Binding-site contacts:
Ligand atom O2B contacts residue GLY33 of chain 1.F at 4.1 Å.
Ligand atom O1D contacts residue GLU83 of chain 1.F at 3.2 Å (salt-bridge).
Ligand atom C2 contacts residue PHE377 of chain 1.F at 4.1 Å (hydrophobic).
Ligand atom C2 contacts residue ASN305 of chain 1.F at 4.1 Å.
Ligand atom C6 contacts residue TYR376 of chain 1.F at 4.0 Å (hydrophobic).
Ligand atom C4' contacts residue GLY306 of chain 1.F at 3.6 Å.
Ligand atom O3A contacts residue ALA34 of chain 1.F at 3.9 Å.
Ligand atom C2 contacts residue GLY35 of chain 1.F at 3.9 Å.
Ligand atom C5 contacts residue GLY35 of chain 1.F at 3.9 Å.
Ligand atom C4D contacts residue GLU83 of chain 1.F at 3.2 Å.
Ligand atom N6 contacts residue GLY35 of chain 1.F at 3.9 Å.
Ligand atom O2B contacts residue ALA34 of chain 1.F at 3.2 Å (h-bond).
Ligand atom N1 contacts residue GLY35 of chain 1.F at 3.6 Å (h-bond).
Ligand atom O2D contacts residue GLU83 of chain 1.F at 3.0 Å (salt-bridge).
Ligand atom C2D contacts residue GLU83 of chain 1.F at 3.3 Å.
Ligand atom O3D contacts residue GLU83 of chain 1.F at 2.7 Å (salt-bridge).
Ligand atom O3D contacts residue GLY310 of chain 1.F at 4.1 Å.
Ligand atom C5D contacts residue MET45 of chain 1.F at 4.1 Å (hydrophobic).
Ligand atom O3A contacts residue GLY306 of chain 1.F at 4.1 Å.
Ligand atom O4' contacts residue GLY306 of chain 1.F at 3.5 Å (h-bond).
Ligand atom O2' contacts residue GLU335 of chain 1.F at 4.1 Å.
Ligand atom N1 contacts residue PHE377 of chain 1.F at 3.8 Å.
Ligand atom O2D contacts residue LYS275 of chain 1.F at 4.1 Å.
Ligand atom N1 contacts residue TYR376 of chain 1.F at 3.8 Å.
Ligand atom O1B contacts residue GLY308 of chain 1.F at 3.2 Å (h-bond).
Ligand atom C4 contacts residue GLY35 of chain 1.F at 4.0 Å.
Ligand atom C2 contacts residue TYR376 of chain 1.F at 4.1 Å (hydrophobic).
Ligand atom O4' contacts residue GLY35 of chain 1.F at 3.9 Å.
Ligand atom O4D contacts residue GLU83 of chain 1.F at 2.7 Å (salt-bridge).
Ligand atom O1B contacts residue PHE307 of chain 1.F at 4.0 Å.
Ligand atom O2A contacts residue THR44 of chain 1.F at 3.8 Å.
Ligand atom PB contacts residue GLY308 of chain 1.F at 4.1 Å.
Ligand atom O2A contacts residue MET45 of chain 1.F at 3.8 Å.
Ligand atom N6 contacts residue TYR376 of chain 1.F at 3.9 Å.
Ligand atom C1D contacts residue GLU83 of chain 1.F at 3.2 Å.
Ligand atom C6 contacts residue GLY35 of chain 1.F at 3.5 Å.
Ligand atom C3D contacts residue GLU83 of chain 1.F at 3.2 Å.
Ligand atom O3A contacts residue GLY308 of chain 1.F at 4.1 Å.
Ligand atom C5' contacts residue GLY306 of chain 1.F at 4.0 Å.
Ligand atom O3' contacts residue GLY308 of chain 1.F at 4.0 Å.

A small-molecule ligand and the protein it binds are described below.
Small molecule (SMILES): Nc1ncnc2c1ncn2[C@@H]1O[C@H](COP(=O)(O)OP(=O)(O)OC[C@H]2O[C@H](O)[C@H](O)[C@@H]2O)[C@@H](O)[C@H]1O

Sequence of chain 1.F:
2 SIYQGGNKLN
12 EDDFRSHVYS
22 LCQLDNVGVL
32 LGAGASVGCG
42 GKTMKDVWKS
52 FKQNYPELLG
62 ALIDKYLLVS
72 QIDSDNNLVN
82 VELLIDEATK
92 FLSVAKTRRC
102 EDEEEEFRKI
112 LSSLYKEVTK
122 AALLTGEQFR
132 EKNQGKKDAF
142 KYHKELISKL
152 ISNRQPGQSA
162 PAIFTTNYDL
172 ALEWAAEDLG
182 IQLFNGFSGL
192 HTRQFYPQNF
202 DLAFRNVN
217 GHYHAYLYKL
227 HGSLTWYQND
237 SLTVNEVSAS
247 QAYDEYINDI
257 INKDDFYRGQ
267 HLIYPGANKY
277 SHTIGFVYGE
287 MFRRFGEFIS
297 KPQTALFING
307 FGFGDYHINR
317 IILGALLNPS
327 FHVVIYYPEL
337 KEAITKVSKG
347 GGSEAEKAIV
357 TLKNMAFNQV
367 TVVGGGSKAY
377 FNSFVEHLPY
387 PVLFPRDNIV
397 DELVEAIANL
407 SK